Sequence of chain 1.A:
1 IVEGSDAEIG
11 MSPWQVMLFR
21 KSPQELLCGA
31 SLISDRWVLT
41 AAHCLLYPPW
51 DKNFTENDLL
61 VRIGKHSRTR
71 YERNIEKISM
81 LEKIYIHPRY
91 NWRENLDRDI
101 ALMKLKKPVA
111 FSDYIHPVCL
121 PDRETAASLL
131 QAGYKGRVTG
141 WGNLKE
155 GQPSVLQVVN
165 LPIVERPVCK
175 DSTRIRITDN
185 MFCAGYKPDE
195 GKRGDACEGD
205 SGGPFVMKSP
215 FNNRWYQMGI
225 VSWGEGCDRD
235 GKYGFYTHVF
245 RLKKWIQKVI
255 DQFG

A protein and the small-molecule ligand that binds it are described below.
Small molecule (SMILES): NC(=[NH2+])NCCC[C@H](NC(=O)[C@@H]1CCCN1C(=O)[C@H](N)Cc1ccccc1)[C@H](O)CCl

Binding-site contacts:
Ligand atom NH1 contacts residue ALA200 of chain 1.A at 3.2 Å (h-bond).
Ligand atom NH2 contacts residue GLY238 of chain 1.A at 3.6 Å.
Ligand atom CA contacts residue GLY228 of chain 1.A at 3.5 Å.
Ligand atom N contacts residue GLY228 of chain 1.A at 2.7 Å (h-bond).
Ligand atom C1 contacts residue HIS43 of chain 1.A at 3.7 Å.
Ligand atom CZ1 contacts residue ALA200 of chain 1.A at 3.0 Å (hydrophobic).
Ligand atom CZ1 contacts residue ASP199 of chain 1.A at 3.5 Å.
Ligand atom NE contacts residue GLY228 of chain 1.A at 3.5 Å (h-bond).
Ligand atom CA2 contacts residue HIS43 of chain 1.A at 3.4 Å.
Ligand atom C2 contacts residue HIS43 of chain 1.A at 2.6 Å.
Ligand atom NE contacts residue ALA200 of chain 1.A at 3.7 Å.
Ligand atom NH2 contacts residue ASP199 of chain 1.A at 2.8 Å (salt-bridge).
Ligand atom CB contacts residue GLY228 of chain 1.A at 3.4 Å.
Ligand atom O contacts residue GLY228 of chain 1.A at 3.2 Å (h-bond).
Ligand atom O2 contacts residue HIS43 of chain 1.A at 3.8 Å.
Ligand atom N2 contacts residue HIS43 of chain 1.A at 3.0 Å (h-bond).
Ligand atom NH1 contacts residue GLY230 of chain 1.A at 2.9 Å (h-bond).
Ligand atom CG1 contacts residue TYR47 of chain 1.A at 3.6 Å (hydrophobic).
Ligand atom N2 contacts residue SER205 of chain 1.A at 3.1 Å (h-bond).
Ligand atom CA2 contacts residue SER205 of chain 1.A at 2.4 Å.
Ligand atom O2 contacts residue SER205 of chain 1.A at 2.2 Å (h-bond).
Ligand atom CA1 contacts residue LEU96 of chain 1.A at 3.7 Å (hydrophobic).
Ligand atom O2 contacts residue ASP204 of chain 1.A at 3.7 Å.
Ligand atom C contacts residue GLY228 of chain 1.A at 3.8 Å.
Ligand atom O2 contacts residue GLY203 of chain 1.A at 3.2 Å (h-bond).
Ligand atom C2 contacts residue SER205 of chain 1.A at 1.4 Å.
Ligand atom NH1 contacts residue ASP199 of chain 1.A at 2.7 Å (salt-bridge).
Ligand atom C3 contacts residue HIS43 of chain 1.A at 1.5 Å.
Ligand atom N2 contacts residue SER226 of chain 1.A at 2.8 Å (h-bond).
Ligand atom CZ1 contacts residue GLY228 of chain 1.A at 3.8 Å.
Ligand atom CA2 contacts residue SER226 of chain 1.A at 3.5 Å.
Ligand atom CD3 contacts residue TRP227 of chain 1.A at 3.6 Å (hydrophobic).
Ligand atom C3 contacts residue SER205 of chain 1.A at 2.5 Å.
Ligand atom O contacts residue TRP227 of chain 1.A at 3.1 Å.
Ligand atom NH1 contacts residue GLY228 of chain 1.A at 3.7 Å.
Ligand atom NH2 contacts residue ALA200 of chain 1.A at 2.8 Å (h-bond).
Ligand atom CB2 contacts residue SER226 of chain 1.A at 3.5 Å.
Ligand atom CD1 contacts residue TRP227 of chain 1.A at 3.7 Å (hydrophobic).
Ligand atom CB1 contacts residue HIS43 of chain 1.A at 3.6 Å.
Ligand atom CB2 contacts residue SER205 of chain 1.A at 2.7 Å.